The protein below binds the small molecule below.
Small molecule (SMILES): CC(C)C[C@@H]1NC(=O)[C@H](Cc2c[nH]c3cc(Cl)ccc23)NC(=O)[C@H](CCC(=O)O)NC(=O)[C@H](Cc2ccccc2)NC(=O)[C@@H]2CCCN2C(=O)[C@H]2CCCN2C(=O)[C@H](Cc2ccccc2)NC(=O)[C@H](CCC(=O)O)NC(=O)[C@H](CC2=CN=C3C=CC=CC23)NC(=O)[C@H](CC(=O)O)NC1=O

Sequence of chain 2.A:
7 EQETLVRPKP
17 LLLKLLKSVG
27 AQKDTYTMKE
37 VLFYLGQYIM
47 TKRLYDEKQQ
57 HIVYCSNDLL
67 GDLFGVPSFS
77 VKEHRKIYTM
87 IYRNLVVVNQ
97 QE

Binding-site contacts:
Ligand atom CD contacts residue LYS23 of chain 2.A at 3.4 Å.
Ligand atom N contacts residue GLN28 of chain 2.A at 4.1 Å.
Ligand atom OE1 contacts residue GLN28 of chain 2.A at 3.6 Å (h-bond).
Ligand atom CD1 contacts residue GLY26 of chain 2.A at 4.4 Å.
Ligand atom CA contacts residue SER24 of chain 2.A at 4.3 Å.
Ligand atom CD contacts residue GLN28 of chain 2.A at 4.2 Å.
Ligand atom N contacts residue SER24 of chain 2.A at 4.1 Å.
Ligand atom CD1 contacts residue VAL25 of chain 2.A at 3.4 Å (hydrophobic).
Ligand atom C contacts residue SER24 of chain 2.A at 4.3 Å.
Ligand atom C contacts residue GLY26 of chain 2.A at 4.4 Å.
Ligand atom CB contacts residue GLN28 of chain 2.A at 4.0 Å.
Ligand atom CD contacts residue SER24 of chain 2.A at 3.9 Å.
Ligand atom CG contacts residue GLN28 of chain 2.A at 4.2 Å.
Ligand atom O contacts residue GLN28 of chain 2.A at 4.3 Å.
Ligand atom CE1 contacts residue VAL25 of chain 2.A at 3.5 Å (hydrophobic).
Ligand atom CG contacts residue LYS23 of chain 2.A at 3.7 Å.
Ligand atom CD1 contacts residue GLY26 of chain 2.A at 3.7 Å.
Ligand atom O contacts residue LYS23 of chain 2.A at 4.1 Å.
Ligand atom CE1 contacts residue GLY26 of chain 2.A at 3.8 Å.
Ligand atom CD1 contacts residue MPO1 of chain 2.E at 3.6 Å.
Ligand atom CE2 contacts residue MPO1 of chain 2.E at 4.0 Å.
Ligand atom CG contacts residue SER24 of chain 2.A at 4.1 Å.
Ligand atom O contacts residue GLY26 of chain 2.A at 3.3 Å.
Ligand atom NE1 contacts residue MPO1 of chain 2.E at 3.6 Å.
Ligand atom CZ2 contacts residue MPO1 of chain 2.E at 3.9 Å.